Sequence of chain 1.F:
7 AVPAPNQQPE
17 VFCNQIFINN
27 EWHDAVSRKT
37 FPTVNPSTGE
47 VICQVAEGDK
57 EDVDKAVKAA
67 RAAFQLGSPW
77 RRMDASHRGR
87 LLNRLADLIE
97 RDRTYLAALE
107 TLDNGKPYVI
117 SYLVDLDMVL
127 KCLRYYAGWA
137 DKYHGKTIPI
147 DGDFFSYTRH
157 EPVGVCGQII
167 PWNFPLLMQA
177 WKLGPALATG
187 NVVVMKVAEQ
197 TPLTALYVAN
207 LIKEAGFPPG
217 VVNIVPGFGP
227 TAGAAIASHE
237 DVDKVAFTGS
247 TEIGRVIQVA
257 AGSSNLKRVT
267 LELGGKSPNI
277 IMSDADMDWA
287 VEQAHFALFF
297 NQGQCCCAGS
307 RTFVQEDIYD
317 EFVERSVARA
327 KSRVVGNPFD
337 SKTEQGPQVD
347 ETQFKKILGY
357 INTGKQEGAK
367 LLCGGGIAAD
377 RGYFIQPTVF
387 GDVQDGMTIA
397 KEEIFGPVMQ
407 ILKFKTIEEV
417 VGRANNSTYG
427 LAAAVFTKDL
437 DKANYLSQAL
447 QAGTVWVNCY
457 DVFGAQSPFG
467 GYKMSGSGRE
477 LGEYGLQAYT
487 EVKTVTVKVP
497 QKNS

The small molecule below binds the protein below.
Small molecule (SMILES): CCC(=O)c1ccc(CC)cc1

Binding-site contacts:
Ligand atom C5 contacts residue MET174 of chain 1.F at 4.1 Å (hydrophobic).
Ligand atom C7 contacts residue MET124 of chain 1.F at 3.7 Å (hydrophobic).
Ligand atom C4 contacts residue PHE459 of chain 1.F at 4.2 Å (hydrophobic).
Ligand atom C5 contacts residue PHE170 of chain 1.F at 3.7 Å (hydrophobic).
Ligand atom C11 contacts residue CYS302 of chain 1.F at 1.8 Å (hydrophobic).
Ligand atom C4 contacts residue PHE170 of chain 1.F at 3.4 Å (hydrophobic).
Ligand atom O9 contacts residue CYS302 of chain 1.F at 3.2 Å (h-bond).
Ligand atom C10 contacts residue MET174 of chain 1.F at 4.0 Å (hydrophobic).
Ligand atom C2 contacts residue PHE459 of chain 1.F at 3.4 Å (hydrophobic).
Ligand atom C5 contacts residue LEU173 of chain 1.F at 4.3 Å (hydrophobic).
Ligand atom C2 contacts residue PHE296 of chain 1.F at 4.0 Å (hydrophobic).
Ligand atom C9 contacts residue CYS302 of chain 1.F at 3.4 Å (hydrophobic).
Ligand atom C10 contacts residue CYS302 of chain 1.F at 3.0 Å (hydrophobic).
Ligand atom C5 contacts residue TRP177 of chain 1.F at 4.0 Å (hydrophobic).
Ligand atom C8 contacts residue PHE296 of chain 1.F at 3.5 Å (hydrophobic).
Ligand atom C11 contacts residue PHE465 of chain 1.F at 3.8 Å (hydrophobic).
Ligand atom C3 contacts residue CYS301 of chain 1.F at 3.9 Å (hydrophobic).
Ligand atom C3 contacts residue PHE459 of chain 1.F at 3.8 Å (hydrophobic).
Ligand atom C3 contacts residue CYS303 of chain 1.F at 3.9 Å (hydrophobic).
Ligand atom C6 contacts residue LEU173 of chain 1.F at 3.7 Å (hydrophobic).
Ligand atom C2 contacts residue PHE170 of chain 1.F at 3.7 Å (hydrophobic).
Ligand atom C1 contacts residue PHE296 of chain 1.F at 4.3 Å (hydrophobic).
Ligand atom C1 contacts residue PHE459 of chain 1.F at 3.5 Å (hydrophobic).
Ligand atom C2 contacts residue ASP457 of chain 1.F at 4.3 Å.
Ligand atom C8 contacts residue PHE459 of chain 1.F at 3.8 Å (hydrophobic).
Ligand atom C3 contacts residue PHE170 of chain 1.F at 3.6 Å (hydrophobic).
Ligand atom C2 contacts residue CYS301 of chain 1.F at 4.3 Å (hydrophobic).
Ligand atom C10 contacts residue TRP177 of chain 1.F at 4.2 Å (hydrophobic).
Ligand atom C6 contacts residue PHE170 of chain 1.F at 4.0 Å (hydrophobic).
Ligand atom C9 contacts residue PHE170 of chain 1.F at 3.6 Å (hydrophobic).
Ligand atom C8 contacts residue ASP457 of chain 1.F at 3.8 Å.
Ligand atom C10 contacts residue PHE465 of chain 1.F at 4.2 Å (hydrophobic).
Ligand atom C7 contacts residue PHE296 of chain 1.F at 4.0 Å (hydrophobic).
Ligand atom C6 contacts residue TRP177 of chain 1.F at 4.4 Å (hydrophobic).
Ligand atom O9 contacts residue ASN169 of chain 1.F at 3.5 Å (h-bond).
Ligand atom C7 contacts residue PHE459 of chain 1.F at 3.6 Å (hydrophobic).
Ligand atom C1 contacts residue PHE170 of chain 1.F at 3.9 Å (hydrophobic).
Ligand atom O9 contacts residue CYS301 of chain 1.F at 3.5 Å.
Ligand atom O9 contacts residue PHE170 of chain 1.F at 3.4 Å.
Ligand atom C6 contacts residue PHE459 of chain 1.F at 4.1 Å (hydrophobic).